This protein binds this small molecule.
Small molecule (SMILES): Nc1nc2ncc(CO)nc2c(=O)[nH]1

Sequence of chain 1.A:
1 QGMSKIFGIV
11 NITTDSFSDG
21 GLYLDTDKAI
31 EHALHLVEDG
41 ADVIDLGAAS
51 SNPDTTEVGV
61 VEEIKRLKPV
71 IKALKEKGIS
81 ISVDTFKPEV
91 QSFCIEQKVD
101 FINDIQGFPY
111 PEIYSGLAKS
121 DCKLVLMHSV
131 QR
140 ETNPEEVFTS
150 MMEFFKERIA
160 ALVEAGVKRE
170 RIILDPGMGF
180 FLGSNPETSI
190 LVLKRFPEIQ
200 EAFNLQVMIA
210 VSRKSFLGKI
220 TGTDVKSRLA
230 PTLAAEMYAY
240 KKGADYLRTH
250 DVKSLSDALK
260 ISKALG

Binding-site contacts:
Ligand atom N5 contacts residue LYS213 of chain 1.A at 3.2 Å (salt-bridge).
Ligand atom C6 contacts residue LYS213 of chain 1.A at 4.0 Å.
Ligand atom C4 contacts residue ALA209 of chain 1.A at 3.7 Å (hydrophobic).
Ligand atom C7 contacts residue ARG247 of chain 1.A at 3.3 Å.
Ligand atom C2 contacts residue MET127 of chain 1.A at 3.5 Å (hydrophobic).
Ligand atom N2 contacts residue VAL125 of chain 1.A at 3.9 Å.
Ligand atom O4 contacts residue LYS213 of chain 1.A at 2.9 Å (salt-bridge).
Ligand atom N1 contacts residue ASN103 of chain 1.A at 3.1 Å (h-bond).
Ligand atom C4 contacts residue LYS213 of chain 1.A at 3.8 Å.
Ligand atom C9 contacts residue ILE105 of chain 1.A at 3.6 Å (hydrophobic).
Ligand atom C9 contacts residue ASP84 of chain 1.A at 3.9 Å.
Ligand atom C6 contacts residue PHE180 of chain 1.A at 3.8 Å (hydrophobic).
Ligand atom C4 contacts residue MET127 of chain 1.A at 3.5 Å (hydrophobic).
Ligand atom N8 contacts residue ARG247 of chain 1.A at 3.3 Å (salt-bridge).
Ligand atom C10 contacts residue ARG247 of chain 1.A at 4.0 Å.
Ligand atom O4 contacts residue ALA209 of chain 1.A at 3.5 Å.
Ligand atom N1 contacts residue ASP84 of chain 1.A at 4.0 Å.
Ligand atom O4 contacts residue PHE180 of chain 1.A at 4.1 Å.
Ligand atom O4 contacts residue MET127 of chain 1.A at 3.7 Å.
Ligand atom C9 contacts residue ARG247 of chain 1.A at 3.5 Å.
Ligand atom C6A contacts residue PHE180 of chain 1.A at 3.7 Å (hydrophobic).
Ligand atom N3 contacts residue ALA209 of chain 1.A at 3.7 Å.
Ligand atom N2 contacts residue ASP174 of chain 1.A at 3.6 Å (salt-bridge).
Ligand atom N1 contacts residue ILE105 of chain 1.A at 3.6 Å.
Ligand atom C2 contacts residue ASN103 of chain 1.A at 3.6 Å.
Ligand atom C2 contacts residue ASP174 of chain 1.A at 3.8 Å.
Ligand atom N8 contacts residue ILE105 of chain 1.A at 3.6 Å.
Ligand atom N2 contacts residue MET207 of chain 1.A at 3.9 Å.
Ligand atom N2 contacts residue ASN103 of chain 1.A at 2.7 Å (h-bond).
Ligand atom C6 contacts residue ARG247 of chain 1.A at 3.7 Å.
Ligand atom N8 contacts residue ASP84 of chain 1.A at 2.9 Å (salt-bridge).
Ligand atom C10 contacts residue LYS213 of chain 1.A at 3.9 Å.
Ligand atom C7 contacts residue ASP84 of chain 1.A at 3.6 Å.
Ligand atom N1 contacts residue ARG247 of chain 1.A at 3.7 Å.
Ligand atom N3 contacts residue MET127 of chain 1.A at 3.2 Å (h-bond).
Ligand atom N5 contacts residue PHE180 of chain 1.A at 3.4 Å.
Ligand atom C2 contacts residue ARG247 of chain 1.A at 3.9 Å.
Ligand atom N3 contacts residue ASP174 of chain 1.A at 3.3 Å (salt-bridge).
Ligand atom O6A contacts residue LYS213 of chain 1.A at 3.6 Å.
Ligand atom C6A contacts residue LYS213 of chain 1.A at 3.9 Å.